Sequence of chain 1.B:
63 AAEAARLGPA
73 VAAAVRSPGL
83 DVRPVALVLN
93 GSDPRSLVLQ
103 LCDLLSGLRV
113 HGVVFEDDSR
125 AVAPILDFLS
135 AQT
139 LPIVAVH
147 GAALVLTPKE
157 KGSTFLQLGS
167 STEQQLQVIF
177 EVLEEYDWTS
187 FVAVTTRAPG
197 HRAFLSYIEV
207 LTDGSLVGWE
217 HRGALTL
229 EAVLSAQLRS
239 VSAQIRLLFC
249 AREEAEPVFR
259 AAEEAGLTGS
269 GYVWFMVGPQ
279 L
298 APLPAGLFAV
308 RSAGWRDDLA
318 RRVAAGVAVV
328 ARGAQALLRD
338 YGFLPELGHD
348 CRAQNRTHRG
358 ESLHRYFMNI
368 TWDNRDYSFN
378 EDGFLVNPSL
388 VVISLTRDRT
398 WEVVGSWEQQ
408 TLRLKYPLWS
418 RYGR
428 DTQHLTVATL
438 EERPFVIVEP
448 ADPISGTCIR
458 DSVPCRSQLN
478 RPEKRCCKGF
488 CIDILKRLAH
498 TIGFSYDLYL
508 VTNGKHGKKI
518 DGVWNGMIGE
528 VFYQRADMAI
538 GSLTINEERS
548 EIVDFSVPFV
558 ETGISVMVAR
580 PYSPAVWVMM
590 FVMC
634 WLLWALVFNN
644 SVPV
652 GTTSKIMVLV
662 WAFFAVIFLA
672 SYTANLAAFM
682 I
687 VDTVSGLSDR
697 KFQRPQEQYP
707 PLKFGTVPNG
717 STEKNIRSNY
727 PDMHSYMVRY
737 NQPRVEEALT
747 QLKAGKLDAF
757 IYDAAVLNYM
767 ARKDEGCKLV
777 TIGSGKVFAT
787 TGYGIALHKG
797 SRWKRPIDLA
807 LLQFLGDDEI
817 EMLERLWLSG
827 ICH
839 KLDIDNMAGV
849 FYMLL

The protein below binds the small molecule below.
Small molecule (SMILES): CC(=O)N[C@H]1[C@H](O[C@H]2[C@H](O)[C@@H](NC(C)=O)CO[C@@H]2CO)O[C@H](CO)[C@@H](O)[C@@H]1O

Binding-site contacts:
Ligand atom C1 contacts residue ASN715 of chain 1.B at 1.4 Å.
Ligand atom C5 contacts residue LYS515 of chain 1.B at 4.4 Å.
Ligand atom C5 contacts residue ASN715 of chain 1.B at 3.6 Å.
Ligand atom C8 contacts residue LYS512 of chain 1.B at 4.5 Å.
Ligand atom O5 contacts residue ASN715 of chain 1.B at 2.3 Å (h-bond).
Ligand atom O7 contacts residue LYS512 of chain 1.B at 3.8 Å.
Ligand atom C8 contacts residue GLN738 of chain 1.B at 3.9 Å.
Ligand atom C1 contacts residue LYS515 of chain 1.B at 4.2 Å.
Ligand atom C8 contacts residue ASN715 of chain 1.B at 4.4 Å.
Ligand atom C2 contacts residue ASN715 of chain 1.B at 2.4 Å.
Ligand atom C7 contacts residue ASN715 of chain 1.B at 3.2 Å.
Ligand atom C6 contacts residue LYS515 of chain 1.B at 4.3 Å.
Ligand atom N2 contacts residue ASN715 of chain 1.B at 2.9 Å (h-bond).
Ligand atom C3 contacts residue ASN715 of chain 1.B at 3.8 Å.
Ligand atom C4 contacts residue ASN715 of chain 1.B at 4.2 Å.
Ligand atom O6 contacts residue LYS515 of chain 1.B at 4.3 Å.
Ligand atom O5 contacts residue LYS515 of chain 1.B at 3.6 Å (salt-bridge).
Ligand atom O7 contacts residue ASN715 of chain 1.B at 3.0 Å (h-bond).